Sequence of chain 1.B:
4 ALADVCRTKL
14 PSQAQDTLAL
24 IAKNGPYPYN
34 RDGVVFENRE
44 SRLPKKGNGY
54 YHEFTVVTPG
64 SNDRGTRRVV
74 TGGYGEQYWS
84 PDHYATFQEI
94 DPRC

Binding-site contacts:
Ligand atom C3 contacts residue ASN33 of chain 1.B at 2.8 Å.
Ligand atom C5 contacts residue TYR32 of chain 1.B at 3.2 Å (hydrophobic).
Ligand atom O6 contacts residue ARG34 of chain 1.B at 3.1 Å (salt-bridge).
Ligand atom C6 contacts residue TYR32 of chain 1.B at 2.6 Å (hydrophobic).
Ligand atom C5 contacts residue ARG34 of chain 1.B at 3.6 Å.
Ligand atom C4 contacts residue TYR32 of chain 1.B at 2.8 Å (hydrophobic).
Ligand atom O4 contacts residue ASN33 of chain 1.B at 4.0 Å.
Ligand atom C3 contacts residue TYR32 of chain 1.B at 3.7 Å (hydrophobic).
Ligand atom O3 contacts residue ARG34 of chain 1.B at 3.1 Å (salt-bridge).
Ligand atom O5 contacts residue TYR32 of chain 1.B at 3.5 Å.
Ligand atom O3 contacts residue TYR32 of chain 1.B at 2.4 Å.
Ligand atom O2 contacts residue ASN33 of chain 1.B at 3.0 Å (h-bond).
Ligand atom C4 contacts residue PRO31 of chain 1.B at 4.3 Å (hydrophobic).
Ligand atom O2 contacts residue ARG34 of chain 1.B at 4.1 Å.
Ligand atom O4 contacts residue TYR32 of chain 1.B at 3.3 Å.
Ligand atom C1 contacts residue ARG34 of chain 1.B at 3.1 Å.
Ligand atom O1 contacts residue ARG34 of chain 1.B at 2.3 Å (salt-bridge).
Ligand atom C2 contacts residue ARG34 of chain 1.B at 3.5 Å.
Ligand atom C6 contacts residue ARG34 of chain 1.B at 3.6 Å.
Ligand atom O6 contacts residue TYR32 of chain 1.B at 3.3 Å.
Ligand atom C4 contacts residue ASN33 of chain 1.B at 3.6 Å.
Ligand atom C4 contacts residue ARG34 of chain 1.B at 4.5 Å.
Ligand atom O3 contacts residue ASN33 of chain 1.B at 1.4 Å (h-bond).
Ligand atom O5 contacts residue ARG34 of chain 1.B at 2.6 Å (salt-bridge).
Ligand atom O4 contacts residue PRO31 of chain 1.B at 3.4 Å (h-bond).
Ligand atom C2 contacts residue ASN33 of chain 1.B at 3.5 Å.
Ligand atom C3 contacts residue ARG34 of chain 1.B at 3.9 Å.

The small molecule below binds the protein below.
Small molecule (SMILES): OC[C@H]1O[C@@H](O)[C@H](O)[C@@H](O)[C@@H]1O